Sequence of chain 1.B:
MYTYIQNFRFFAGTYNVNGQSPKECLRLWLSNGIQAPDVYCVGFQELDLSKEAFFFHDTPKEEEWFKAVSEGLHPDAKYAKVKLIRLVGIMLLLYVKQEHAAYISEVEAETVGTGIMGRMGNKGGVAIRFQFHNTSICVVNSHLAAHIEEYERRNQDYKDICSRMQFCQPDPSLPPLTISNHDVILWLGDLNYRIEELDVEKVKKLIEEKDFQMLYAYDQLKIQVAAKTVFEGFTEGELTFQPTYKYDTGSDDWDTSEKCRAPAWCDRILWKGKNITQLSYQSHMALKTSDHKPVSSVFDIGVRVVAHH

Binding-site contacts:
Ligand atom CAS contacts residue MET1 of chain 1.B at 4.4 Å (hydrophobic).
Ligand atom OAR contacts residue MET1 of chain 1.B at 4.2 Å.
Ligand atom OAJ contacts residue HIS308 of chain 1.B at 2.7 Å (h-bond).
Ligand atom OAC contacts residue HIS308 of chain 1.B at 4.3 Å.
Ligand atom OAL contacts residue MET1 of chain 1.B at 3.8 Å.
Ligand atom OAL contacts residue HIS309 of chain 1.B at 4.0 Å.
Ligand atom PAY contacts residue HIS308 of chain 1.B at 3.6 Å.
Ligand atom OAK contacts residue HIS309 of chain 1.B at 3.5 Å.
Ligand atom OAJ contacts residue MET1 of chain 1.B at 4.0 Å.
Ligand atom PAZ contacts residue MET1 of chain 1.B at 3.8 Å.
Ligand atom OAD contacts residue MET1 of chain 1.B at 2.8 Å (h-bond).
Ligand atom OAD contacts residue HIS309 of chain 1.B at 3.2 Å.
Ligand atom PAZ contacts residue HIS309 of chain 1.B at 3.8 Å.
Ligand atom OAO contacts residue MET1 of chain 1.B at 4.5 Å.
Ligand atom CAM contacts residue MET1 of chain 1.B at 4.3 Å (hydrophobic).
Ligand atom CAV contacts residue MET1 of chain 1.B at 4.4 Å (hydrophobic).
Ligand atom OAI contacts residue HIS308 of chain 1.B at 3.5 Å (h-bond).
Ligand atom CAT contacts residue MET1 of chain 1.B at 4.4 Å (hydrophobic).

The protein below binds the small molecule below.
Small molecule (SMILES): O=P(O)(O)Oc1cc(OP(=O)(O)O)c(OP(=O)(O)O)cc1OP(=O)(O)O